Binding-site contacts:
Ligand atom O contacts residue ARG57 of chain 1.B at 3.6 Å (salt-bridge).
Ligand atom CG2 contacts residue LYS55 of chain 1.A at 3.7 Å.
Ligand atom OG1 contacts residue LYS55 of chain 1.A at 3.6 Å.
Ligand atom CD1 contacts residue TRP101 of chain 1.A at 3.6 Å (hydrophobic).
Ligand atom CB contacts residue SER53 of chain 1.B at 3.6 Å.
Ligand atom C contacts residue ARG57 of chain 1.B at 3.7 Å.
Ligand atom N contacts residue TRP100 of chain 1.B at 3.7 Å.
Ligand atom OG1 contacts residue ASP101 of chain 1.B at 2.7 Å (salt-bridge).
Ligand atom O contacts residue SER52 of chain 1.B at 3.5 Å.
Ligand atom CG2 contacts residue ASP101 of chain 1.B at 3.6 Å.
Ligand atom OD2 contacts residue SER52 of chain 1.B at 2.8 Å (h-bond).
Ligand atom CE1 contacts residue GLY96 of chain 1.A at 3.6 Å.
Ligand atom CA contacts residue TRP100 of chain 1.B at 3.6 Å (hydrophobic).
Ligand atom N contacts residue SER53 of chain 1.B at 2.8 Å (h-bond).
Ligand atom OH contacts residue TYR37 of chain 1.A at 3.5 Å.
Ligand atom OD2 contacts residue SER54 of chain 1.B at 2.5 Å (h-bond).
Ligand atom N contacts residue TRP100 of chain 1.B at 3.0 Å (h-bond).
Ligand atom CE2 contacts residue GLU39 of chain 1.A at 3.4 Å.
Ligand atom CB contacts residue TRP100 of chain 1.B at 3.2 Å (hydrophobic).
Ligand atom O contacts residue TRP100 of chain 1.B at 3.7 Å.
Ligand atom CE2 contacts residue GLY102 of chain 1.B at 3.6 Å.
Ligand atom OH contacts residue GLU39 of chain 1.A at 2.6 Å (salt-bridge).
Ligand atom OG1 contacts residue TRP100 of chain 1.B at 3.2 Å (h-bond).
Ligand atom OD2 contacts residue SER53 of chain 1.B at 3.6 Å.
Ligand atom C contacts residue TRP100 of chain 1.B at 3.6 Å (hydrophobic).
Ligand atom C contacts residue SER53 of chain 1.B at 3.6 Å.
Ligand atom CE2 contacts residue ALA103 of chain 1.B at 3.4 Å (hydrophobic).
Ligand atom CG contacts residue SER52 of chain 1.B at 3.6 Å.
Ligand atom OH contacts residue GLY96 of chain 1.A at 3.4 Å.
Ligand atom CG2 contacts residue TYR37 of chain 1.A at 3.5 Å (hydrophobic).
Ligand atom O contacts residue ARG57 of chain 1.B at 2.6 Å (salt-bridge).
Ligand atom O contacts residue SER53 of chain 1.B at 2.9 Å (h-bond).
Ligand atom CZ contacts residue GLU39 of chain 1.A at 3.4 Å.
Ligand atom CA contacts residue ARG57 of chain 1.B at 3.4 Å.
Ligand atom CG contacts residue SER54 of chain 1.B at 3.5 Å.
Ligand atom CB contacts residue ASP101 of chain 1.B at 3.3 Å.
Ligand atom CA contacts residue SER53 of chain 1.B at 3.6 Å.
Ligand atom OD1 contacts residue ARG57 of chain 1.B at 2.8 Å (salt-bridge).
Ligand atom OD1 contacts residue SER52 of chain 1.B at 3.5 Å.
Ligand atom C contacts residue ARG57 of chain 1.B at 3.5 Å.

Sequence of chain 1.B:
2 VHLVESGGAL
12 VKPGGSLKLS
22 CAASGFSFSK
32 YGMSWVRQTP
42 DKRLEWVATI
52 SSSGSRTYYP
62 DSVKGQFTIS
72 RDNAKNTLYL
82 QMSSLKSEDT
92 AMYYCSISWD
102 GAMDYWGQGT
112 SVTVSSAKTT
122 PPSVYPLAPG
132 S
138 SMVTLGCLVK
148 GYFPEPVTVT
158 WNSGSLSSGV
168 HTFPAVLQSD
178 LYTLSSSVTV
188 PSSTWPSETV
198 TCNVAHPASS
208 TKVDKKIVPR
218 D

Sequence of chain 1.A:
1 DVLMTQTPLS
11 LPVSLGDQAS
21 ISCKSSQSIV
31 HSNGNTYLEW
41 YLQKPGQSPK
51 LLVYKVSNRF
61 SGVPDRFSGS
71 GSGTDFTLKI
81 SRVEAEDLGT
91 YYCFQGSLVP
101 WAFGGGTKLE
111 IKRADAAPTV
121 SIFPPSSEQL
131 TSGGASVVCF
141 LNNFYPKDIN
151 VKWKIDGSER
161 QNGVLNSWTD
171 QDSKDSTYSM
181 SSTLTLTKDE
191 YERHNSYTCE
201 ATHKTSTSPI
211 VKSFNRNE

A small-molecule ligand and the protein it binds are described below.
Small molecule (SMILES): CC(C)C[C@H](NC(=O)CNC(=O)[C@H](Cc1ccc(O)cc1)NC(=O)[C@@H](NC(=O)CNC(=O)[C@H](C)N)[C@@H](C)O)C(=O)NCC(=O)N[C@H](C=O)CC(=O)O